Sequence of chain 1.E:
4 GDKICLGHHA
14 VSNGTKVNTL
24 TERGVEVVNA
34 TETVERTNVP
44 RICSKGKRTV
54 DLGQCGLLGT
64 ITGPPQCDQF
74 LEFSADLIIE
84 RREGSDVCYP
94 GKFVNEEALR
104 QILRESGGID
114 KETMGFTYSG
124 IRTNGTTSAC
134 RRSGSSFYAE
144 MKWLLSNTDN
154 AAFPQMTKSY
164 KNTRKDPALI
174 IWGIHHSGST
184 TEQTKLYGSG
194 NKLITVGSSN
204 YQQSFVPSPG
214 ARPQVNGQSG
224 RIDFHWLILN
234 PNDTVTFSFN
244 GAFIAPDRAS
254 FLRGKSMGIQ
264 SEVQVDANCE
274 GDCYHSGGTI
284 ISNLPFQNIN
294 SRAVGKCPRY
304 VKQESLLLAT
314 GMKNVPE

The protein below binds the small molecule below.
Small molecule (SMILES): CC(=O)N[C@@H]1[C@@H](O)[C@H](O)[C@@H](CO)O[C@H]1O

Binding-site contacts:
Ligand atom C5 contacts residue ASN32 of chain 1.E at 3.6 Å.
Ligand atom C2 contacts residue ASN32 of chain 1.E at 2.3 Å.
Ligand atom C4 contacts residue ASN32 of chain 1.E at 4.1 Å.
Ligand atom C1 contacts residue THR313 of chain 1.E at 4.3 Å.
Ligand atom C6 contacts residue THR34 of chain 1.E at 3.8 Å.
Ligand atom O6 contacts residue LEU52 of chain 1.F at 3.6 Å.
Ligand atom O7 contacts residue ASN32 of chain 1.E at 3.7 Å.
Ligand atom N2 contacts residue ASN32 of chain 1.E at 2.9 Å (h-bond).
Ligand atom C7 contacts residue ASN32 of chain 1.E at 3.5 Å.
Ligand atom C1 contacts residue ASN32 of chain 1.E at 1.4 Å.
Ligand atom O6 contacts residue THR34 of chain 1.E at 4.3 Å.
Ligand atom O5 contacts residue THR313 of chain 1.E at 3.8 Å.
Ligand atom O5 contacts residue ASN32 of chain 1.E at 2.3 Å (h-bond).
Ligand atom C3 contacts residue ASN32 of chain 1.E at 3.7 Å.
Ligand atom O6 contacts residue THR313 of chain 1.E at 4.0 Å.

Sequence of chain 1.F:
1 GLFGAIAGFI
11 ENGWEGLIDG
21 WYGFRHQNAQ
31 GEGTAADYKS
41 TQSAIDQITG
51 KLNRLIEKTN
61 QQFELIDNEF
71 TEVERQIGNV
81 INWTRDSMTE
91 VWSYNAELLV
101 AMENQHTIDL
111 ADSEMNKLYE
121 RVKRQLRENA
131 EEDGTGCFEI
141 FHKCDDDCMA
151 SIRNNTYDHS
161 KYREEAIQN